The small molecule below binds the protein below.
Small molecule (SMILES): Nc1nc(-c2ccccc2)nc2[nH]nc(Nc3ccc(C(F)(F)F)cc3)c12

Sequence of chain 17.C:
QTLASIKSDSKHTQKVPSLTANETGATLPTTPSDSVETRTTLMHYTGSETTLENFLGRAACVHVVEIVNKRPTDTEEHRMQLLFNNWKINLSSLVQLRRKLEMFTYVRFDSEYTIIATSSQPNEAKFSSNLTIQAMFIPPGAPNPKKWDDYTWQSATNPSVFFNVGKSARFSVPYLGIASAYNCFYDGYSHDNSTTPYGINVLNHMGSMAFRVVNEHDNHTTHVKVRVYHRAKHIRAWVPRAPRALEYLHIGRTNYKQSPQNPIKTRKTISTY

Sequence of chain 26.D:
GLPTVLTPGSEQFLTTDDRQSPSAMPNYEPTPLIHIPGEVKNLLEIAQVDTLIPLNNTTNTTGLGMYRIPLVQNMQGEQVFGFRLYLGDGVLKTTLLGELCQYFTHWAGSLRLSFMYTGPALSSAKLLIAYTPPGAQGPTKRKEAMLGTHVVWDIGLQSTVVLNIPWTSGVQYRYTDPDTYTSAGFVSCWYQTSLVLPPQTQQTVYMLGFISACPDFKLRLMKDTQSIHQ

Sequence of chain 17.B:
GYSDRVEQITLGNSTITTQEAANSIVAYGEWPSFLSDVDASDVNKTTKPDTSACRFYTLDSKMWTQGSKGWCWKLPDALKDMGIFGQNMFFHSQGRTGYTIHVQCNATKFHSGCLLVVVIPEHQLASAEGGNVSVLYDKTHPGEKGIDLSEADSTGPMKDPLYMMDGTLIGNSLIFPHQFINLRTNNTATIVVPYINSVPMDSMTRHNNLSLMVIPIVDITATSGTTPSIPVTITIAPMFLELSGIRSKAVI

Binding-site contacts:
Ligand atom N6 contacts residue ASN219 of chain 17.C at 3.5 Å.
Ligand atom N6 contacts residue LEU218 of chain 17.C at 3.4 Å (h-bond).
Ligand atom C15 contacts residue ALA194 of chain 17.C at 3.5 Å (hydrophobic).
Ligand atom F3 contacts residue LEU106 of chain 17.C at 3.5 Å.
Ligand atom C4 contacts residue ASN105 of chain 17.C at 3.4 Å.
Ligand atom N5 contacts residue TYR197 of chain 17.C at 3.8 Å.
Ligand atom C11 contacts residue LEU218 of chain 17.C at 3.6 Å (hydrophobic).
Ligand atom N2 contacts residue ASN198 of chain 17.C at 3.3 Å (h-bond).
Ligand atom N6 contacts residue MET221 of chain 17.C at 3.2 Å.
Ligand atom F1 contacts residue SER126 of chain 17.C at 3.6 Å.
Ligand atom C2 contacts residue MET221 of chain 17.C at 3.8 Å (hydrophobic).
Ligand atom F3 contacts residue ILE104 of chain 17.C at 3.7 Å.
Ligand atom F2 contacts residue MET221 of chain 17.C at 2.9 Å.
Ligand atom N5 contacts residue ASN198 of chain 17.C at 3.0 Å (h-bond).
Ligand atom C13 contacts residue ALA196 of chain 17.C at 3.8 Å (hydrophobic).
Ligand atom C3 contacts residue TYR197 of chain 17.C at 3.8 Å (hydrophobic).
Ligand atom N3 contacts residue TYR197 of chain 17.C at 3.9 Å.
Ligand atom C6 contacts residue ILE104 of chain 17.C at 3.3 Å (hydrophobic).
Ligand atom N4 contacts residue LEU218 of chain 17.C at 3.0 Å (h-bond).
Ligand atom N1 contacts residue ASN219 of chain 17.C at 3.9 Å.
Ligand atom C14 contacts residue LEU218 of chain 17.C at 3.5 Å (hydrophobic).
Ligand atom N3 contacts residue ASN198 of chain 17.C at 2.3 Å (h-bond).
Ligand atom C12 contacts residue LEU218 of chain 17.C at 3.6 Å (hydrophobic).
Ligand atom C13 contacts residue LEU218 of chain 17.C at 3.6 Å (hydrophobic).
Ligand atom C6 contacts residue MET221 of chain 17.C at 3.8 Å (hydrophobic).
Ligand atom C6 contacts residue ASN105 of chain 17.C at 3.6 Å.
Ligand atom C13 contacts residue ASN198 of chain 17.C at 2.6 Å.
Ligand atom F3 contacts residue TYR128 of chain 17.C at 3.4 Å.
Ligand atom C17 contacts residue ALA194 of chain 17.C at 3.6 Å (hydrophobic).
Ligand atom C10 contacts residue LEU218 of chain 17.C at 3.4 Å (hydrophobic).
Ligand atom C18 contacts residue ILE104 of chain 17.C at 3.9 Å (hydrophobic).
Ligand atom C1 contacts residue TYR197 of chain 17.C at 3.8 Å (hydrophobic).
Ligand atom F2 contacts residue ILE104 of chain 17.C at 3.4 Å.
Ligand atom C4 contacts residue MET221 of chain 17.C at 3.7 Å (hydrophobic).
Ligand atom C15 contacts residue LEU218 of chain 17.C at 3.8 Å (hydrophobic).
Ligand atom C15 contacts residue ASN198 of chain 17.C at 2.5 Å.
Ligand atom C9 contacts residue ASN198 of chain 17.C at 3.1 Å.
Ligand atom C17 contacts residue ASN198 of chain 17.C at 3.7 Å.
Ligand atom F2 contacts residue TYR128 of chain 17.C at 3.4 Å.
Ligand atom C15 contacts residue SER198 of chain 17.B at 3.6 Å.